The protein below binds the small molecule below.
Small molecule (SMILES): CC(=O)N[C@@H]1[C@@H](O)[C@H](O)[C@@H](CO)O[C@H]1O

Binding-site contacts:
Ligand atom C4 contacts residue ASN282 of chain 1.C at 4.3 Å.
Ligand atom C3 contacts residue ASN282 of chain 1.C at 3.8 Å.
Ligand atom O5 contacts residue ASN282 of chain 1.C at 2.4 Å (h-bond).
Ligand atom N2 contacts residue GLU281 of chain 1.C at 3.0 Å (salt-bridge).
Ligand atom C7 contacts residue ASN280 of chain 1.C at 3.8 Å.
Ligand atom C3 contacts residue GLU281 of chain 1.C at 4.4 Å.
Ligand atom C1 contacts residue GLU281 of chain 1.C at 4.3 Å.
Ligand atom N2 contacts residue ASN282 of chain 1.C at 2.9 Å (h-bond).
Ligand atom O7 contacts residue ASN282 of chain 1.C at 3.7 Å.
Ligand atom C5 contacts residue ASN282 of chain 1.C at 3.7 Å.
Ligand atom C7 contacts residue GLU281 of chain 1.C at 3.7 Å.
Ligand atom C2 contacts residue ASN282 of chain 1.C at 2.5 Å.
Ligand atom C1 contacts residue ASN282 of chain 1.C at 1.5 Å.
Ligand atom C8 contacts residue ASN280 of chain 1.C at 3.3 Å.
Ligand atom C2 contacts residue GLU281 of chain 1.C at 4.1 Å.
Ligand atom C8 contacts residue GLU281 of chain 1.C at 3.5 Å.
Ligand atom O7 contacts residue ASN280 of chain 1.C at 3.9 Å.
Ligand atom C7 contacts residue ASN282 of chain 1.C at 3.5 Å.

Sequence of chain 1.C:
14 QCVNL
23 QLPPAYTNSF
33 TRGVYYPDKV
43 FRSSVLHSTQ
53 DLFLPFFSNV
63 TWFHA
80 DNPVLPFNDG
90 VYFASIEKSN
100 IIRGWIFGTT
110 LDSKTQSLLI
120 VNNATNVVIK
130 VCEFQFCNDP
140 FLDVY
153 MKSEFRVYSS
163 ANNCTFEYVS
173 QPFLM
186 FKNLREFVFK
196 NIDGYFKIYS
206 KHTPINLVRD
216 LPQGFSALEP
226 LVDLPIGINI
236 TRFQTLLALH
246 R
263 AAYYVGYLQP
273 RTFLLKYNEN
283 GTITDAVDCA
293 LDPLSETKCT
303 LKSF